This protein binds this small molecule.
Small molecule (SMILES): Cc1ccc(NC(=O)c2ccc(CN3CCNCC3)cc2)cc1Nc1nc(-c2cccnc2)cs1

Binding-site contacts:
Ligand atom CAP contacts residue HIS41 of chain 2.A at 3.6 Å.
Ligand atom NAD contacts residue PHE140 of chain 2.A at 3.7 Å.
Ligand atom CAM contacts residue HIS41 of chain 2.A at 3.6 Å.
Ligand atom NAK contacts residue HIS164 of chain 2.A at 3.3 Å (h-bond).
Ligand atom CAS contacts residue MET165 of chain 2.A at 3.6 Å (hydrophobic).
Ligand atom CAJ contacts residue HIS164 of chain 2.A at 3.6 Å.
Ligand atom CAN contacts residue HIS41 of chain 2.A at 3.3 Å.
Ligand atom CAS contacts residue HIS164 of chain 2.A at 3.9 Å.
Ligand atom CBC contacts residue SER46 of chain 2.A at 3.5 Å.
Ligand atom CBB contacts residue CYS44 of chain 2.A at 3.3 Å (hydrophobic).
Ligand atom CAC contacts residue GLU166 of chain 2.A at 3.3 Å.
Ligand atom CAB contacts residue PHE140 of chain 2.A at 3.7 Å (hydrophobic).
Ligand atom NAK contacts residue MET165 of chain 2.A at 3.3 Å.
Ligand atom NAD contacts residue SER144 of chain 2.A at 3.7 Å.
Ligand atom CBI contacts residue THR25 of chain 2.A at 3.6 Å.
Ligand atom CAC contacts residue PHE140 of chain 2.A at 3.1 Å (hydrophobic).
Ligand atom CAC contacts residue LEU141 of chain 2.A at 3.7 Å (hydrophobic).
Ligand atom NAL contacts residue HIS41 of chain 2.A at 3.5 Å (h-bond).
Ligand atom NBD contacts residue THR24 of chain 2.A at 3.4 Å (h-bond).
Ligand atom CAE contacts residue GLU166 of chain 2.A at 3.9 Å.
Ligand atom NAL contacts residue MET165 of chain 2.A at 3.8 Å.
Ligand atom CBB contacts residue THR25 of chain 2.A at 3.7 Å.
Ligand atom NAK contacts residue CYS145 of chain 2.A at 3.5 Å (h-bond).
Ligand atom NAD contacts residue HIS163 of chain 2.A at 2.9 Å (h-bond).
Ligand atom CBI contacts residue THR24 of chain 2.A at 3.3 Å.
Ligand atom CBH contacts residue THR24 of chain 2.A at 3.2 Å.
Ligand atom CAS contacts residue ASP187 of chain 2.A at 3.8 Å.
Ligand atom CBA contacts residue THR25 of chain 2.A at 3.2 Å.
Ligand atom CAB contacts residue LEU141 of chain 2.A at 3.7 Å (hydrophobic).
Ligand atom CAQ contacts residue ASP187 of chain 2.A at 3.7 Å.
Ligand atom CAQ contacts residue HIS41 of chain 2.A at 3.7 Å.
Ligand atom CBA contacts residue CYS44 of chain 2.A at 3.2 Å (hydrophobic).
Ligand atom CAH contacts residue ASN142 of chain 2.A at 3.5 Å.
Ligand atom CAR contacts residue HIS41 of chain 2.A at 3.6 Å.
Ligand atom CAO contacts residue HIS41 of chain 2.A at 3.5 Å.
Ligand atom CAB contacts residue ASN142 of chain 2.A at 3.7 Å.
Ligand atom CAE contacts residue HIS163 of chain 2.A at 3.3 Å.
Ligand atom CAB contacts residue GLU166 of chain 2.A at 3.4 Å.
Ligand atom CAA contacts residue ASN142 of chain 2.A at 3.4 Å.
Ligand atom NAL contacts residue HIS164 of chain 2.A at 2.9 Å (h-bond).

Sequence of chain 2.A:
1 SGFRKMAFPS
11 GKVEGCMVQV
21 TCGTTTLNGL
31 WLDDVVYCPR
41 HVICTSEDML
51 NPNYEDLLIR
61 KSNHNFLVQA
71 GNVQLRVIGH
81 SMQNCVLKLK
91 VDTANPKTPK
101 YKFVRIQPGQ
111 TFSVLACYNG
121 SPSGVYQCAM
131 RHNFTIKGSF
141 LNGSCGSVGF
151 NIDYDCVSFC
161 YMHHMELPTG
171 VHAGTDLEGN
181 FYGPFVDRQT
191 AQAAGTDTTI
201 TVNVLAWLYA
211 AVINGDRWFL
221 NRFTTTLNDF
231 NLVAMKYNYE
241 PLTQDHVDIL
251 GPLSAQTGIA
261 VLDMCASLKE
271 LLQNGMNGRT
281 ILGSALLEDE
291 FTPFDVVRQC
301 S